The small molecule below binds the protein below.
Small molecule (SMILES): Nc1ncnc2c1ncn2[C@@H]1O[C@H](CO)[C@@H](O)[C@H]1O

Sequence of chain 3.B:
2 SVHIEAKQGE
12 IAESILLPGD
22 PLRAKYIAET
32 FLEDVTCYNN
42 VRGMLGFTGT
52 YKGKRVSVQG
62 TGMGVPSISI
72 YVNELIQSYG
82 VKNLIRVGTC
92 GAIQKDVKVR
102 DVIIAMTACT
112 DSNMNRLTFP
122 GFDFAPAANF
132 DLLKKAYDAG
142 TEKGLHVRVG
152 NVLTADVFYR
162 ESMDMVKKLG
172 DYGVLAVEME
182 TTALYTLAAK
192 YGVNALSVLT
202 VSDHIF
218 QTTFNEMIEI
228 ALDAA

Sequence of chain 3.A:
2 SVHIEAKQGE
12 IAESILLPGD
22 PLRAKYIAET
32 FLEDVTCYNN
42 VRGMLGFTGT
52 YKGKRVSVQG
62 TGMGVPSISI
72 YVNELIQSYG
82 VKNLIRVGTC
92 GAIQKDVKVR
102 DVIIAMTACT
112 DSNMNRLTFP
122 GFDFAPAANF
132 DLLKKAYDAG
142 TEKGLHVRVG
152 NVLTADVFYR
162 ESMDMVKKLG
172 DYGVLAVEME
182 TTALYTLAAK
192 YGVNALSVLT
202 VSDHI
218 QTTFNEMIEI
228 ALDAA

Binding-site contacts:
Ligand atom C8 contacts residue THR90 of chain 3.B at 3.2 Å.
Ligand atom O3' contacts residue GLU181 of chain 3.B at 2.6 Å (salt-bridge).
Ligand atom N3 contacts residue PHE159 of chain 3.B at 3.7 Å.
Ligand atom C5' contacts residue MET64 of chain 3.B at 3.7 Å (hydrophobic).
Ligand atom O4' contacts residue ARG43 of chain 3.A at 3.4 Å (salt-bridge).
Ligand atom O3' contacts residue MET64 of chain 3.B at 3.6 Å.
Ligand atom C1' contacts residue THR90 of chain 3.B at 3.4 Å.
Ligand atom O2' contacts residue GLU179 of chain 3.B at 3.3 Å.
Ligand atom C5' contacts residue HIS4 of chain 3.A at 3.5 Å.
Ligand atom N6 contacts residue GLY92 of chain 3.B at 3.7 Å.
Ligand atom O4' contacts residue SO41 of chain 3.E at 3.5 Å (h-bond).
Ligand atom C5' contacts residue PHE159 of chain 3.B at 3.7 Å (hydrophobic).
Ligand atom N7 contacts residue ASP204 of chain 3.B at 2.9 Å (salt-bridge).
Ligand atom C3' contacts residue GLU181 of chain 3.B at 3.6 Å.
Ligand atom O5' contacts residue HIS4 of chain 3.A at 2.6 Å.
Ligand atom O2' contacts residue GLU181 of chain 3.B at 2.8 Å (salt-bridge).
Ligand atom N1 contacts residue PHE159 of chain 3.B at 3.5 Å.
Ligand atom C4' contacts residue ARG43 of chain 3.A at 3.5 Å.
Ligand atom C4' contacts residue SO41 of chain 3.E at 3.5 Å.
Ligand atom O2' contacts residue SO41 of chain 3.E at 3.1 Å (h-bond).
Ligand atom O2' contacts residue ARG87 of chain 3.B at 3.0 Å (salt-bridge).
Ligand atom N3 contacts residue MET180 of chain 3.B at 3.5 Å.
Ligand atom C5 contacts residue VAL178 of chain 3.B at 3.7 Å (hydrophobic).
Ligand atom C8 contacts residue CYS91 of chain 3.B at 3.5 Å (hydrophobic).
Ligand atom O3' contacts residue SO41 of chain 3.E at 2.6 Å (h-bond).
Ligand atom N3 contacts residue GLU179 of chain 3.B at 3.7 Å.
Ligand atom N7 contacts residue GLY92 of chain 3.B at 3.5 Å (h-bond).
Ligand atom C6 contacts residue PHE159 of chain 3.B at 3.6 Å (hydrophobic).
Ligand atom N9 contacts residue THR90 of chain 3.B at 3.7 Å.
Ligand atom C2' contacts residue MET180 of chain 3.B at 3.5 Å (hydrophobic).
Ligand atom C2' contacts residue SO41 of chain 3.E at 3.6 Å.
Ligand atom C1' contacts residue SO41 of chain 3.E at 3.3 Å.
Ligand atom C2 contacts residue PHE159 of chain 3.B at 3.4 Å (hydrophobic).
Ligand atom O2' contacts residue MET180 of chain 3.B at 2.9 Å (h-bond).
Ligand atom N6 contacts residue ASP204 of chain 3.B at 3.0 Å (salt-bridge).
Ligand atom N7 contacts residue CYS91 of chain 3.B at 3.4 Å.
Ligand atom C3' contacts residue SO41 of chain 3.E at 3.6 Å.
Ligand atom O2' contacts residue THR90 of chain 3.B at 3.6 Å.
Ligand atom O4' contacts residue THR90 of chain 3.B at 3.3 Å (h-bond).
Ligand atom O5' contacts residue PHE159 of chain 3.B at 3.3 Å.